A protein and the small-molecule ligand that binds it are described below.
Small molecule (SMILES): CC(=O)N[C@@H]1[C@@H](O)[C@H](O)[C@@H](CO)O[C@H]1O

Binding-site contacts:
Ligand atom C8 contacts residue ASP73 of chain 1.B at 4.3 Å.
Ligand atom C5 contacts residue ASN74 of chain 1.B at 3.6 Å.
Ligand atom O7 contacts residue ASN74 of chain 1.B at 3.0 Å (h-bond).
Ligand atom C2 contacts residue ASN74 of chain 1.B at 2.4 Å.
Ligand atom C4 contacts residue ASN74 of chain 1.B at 4.2 Å.
Ligand atom O5 contacts residue ASN74 of chain 1.B at 2.3 Å (h-bond).
Ligand atom C8 contacts residue ASN74 of chain 1.B at 4.4 Å.
Ligand atom C1 contacts residue ASN74 of chain 1.B at 1.4 Å.
Ligand atom C7 contacts residue ASN74 of chain 1.B at 3.2 Å.
Ligand atom N2 contacts residue ASN74 of chain 1.B at 3.0 Å (h-bond).
Ligand atom C3 contacts residue ASN74 of chain 1.B at 3.8 Å.
Ligand atom O6 contacts residue ASN74 of chain 1.B at 4.5 Å.

Sequence of chain 1.B:
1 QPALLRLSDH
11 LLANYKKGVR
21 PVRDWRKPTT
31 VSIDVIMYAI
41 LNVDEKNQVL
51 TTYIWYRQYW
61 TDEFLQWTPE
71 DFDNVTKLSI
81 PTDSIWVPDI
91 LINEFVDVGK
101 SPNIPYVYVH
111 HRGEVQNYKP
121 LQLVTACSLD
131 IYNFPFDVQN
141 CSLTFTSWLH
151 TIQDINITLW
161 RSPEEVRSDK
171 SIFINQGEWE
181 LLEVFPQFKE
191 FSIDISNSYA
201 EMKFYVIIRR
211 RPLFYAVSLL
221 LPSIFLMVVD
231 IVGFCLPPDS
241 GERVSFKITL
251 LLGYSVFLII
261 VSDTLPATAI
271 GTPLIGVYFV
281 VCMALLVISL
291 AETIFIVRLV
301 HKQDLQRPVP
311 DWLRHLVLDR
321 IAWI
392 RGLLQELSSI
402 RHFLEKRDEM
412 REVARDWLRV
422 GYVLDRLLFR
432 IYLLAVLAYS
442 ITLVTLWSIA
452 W